Binding-site contacts:
Ligand atom O3 contacts residue LYS156 of chain 42.B at 3.0 Å.
Ligand atom O6A contacts residue HIS94 of chain 42.B at 3.2 Å (h-bond).
Ligand atom OAF contacts residue THR4 of chain 42.B at 2.9 Å (h-bond).
Ligand atom O3 contacts residue ARG157 of chain 42.B at 3.3 Å (salt-bridge).
Ligand atom OAH contacts residue ASP3 of chain 42.B at 4.0 Å.
Ligand atom C3 contacts residue ALA158 of chain 42.B at 4.0 Å (hydrophobic).
Ligand atom OAH contacts residue ARG157 of chain 42.B at 3.1 Å (salt-bridge).
Ligand atom C3 contacts residue ARG157 of chain 42.B at 3.7 Å.
Ligand atom O6A contacts residue SER93 of chain 42.B at 3.2 Å.
Ligand atom O5 contacts residue LYS156 of chain 42.B at 3.4 Å.
Ligand atom O6B contacts residue HIS155 of chain 42.B at 3.3 Å (h-bond).
Ligand atom O6B contacts residue LYS156 of chain 42.B at 3.3 Å.
Ligand atom C2 contacts residue ALA158 of chain 42.B at 3.7 Å (hydrophobic).
Ligand atom C5 contacts residue LEU62 of chain 42.B at 3.8 Å (hydrophobic).
Ligand atom OAH contacts residue THR4 of chain 42.B at 3.7 Å.
Ligand atom C6 contacts residue HIS155 of chain 42.B at 3.4 Å.
Ligand atom OAF contacts residue ARG157 of chain 42.B at 2.8 Å (salt-bridge).
Ligand atom C3 contacts residue LYS156 of chain 42.B at 4.0 Å.
Ligand atom O5 contacts residue ARG157 of chain 42.B at 3.8 Å.
Ligand atom O4 contacts residue LYS156 of chain 42.B at 3.5 Å.
Ligand atom C6 contacts residue SER93 of chain 42.B at 4.0 Å.
Ligand atom C5 contacts residue HIS155 of chain 42.B at 4.0 Å.
Ligand atom O6B contacts residue ARG157 of chain 42.B at 3.3 Å (salt-bridge).
Ligand atom O6B contacts residue LEU62 of chain 42.B at 4.0 Å.
Ligand atom O3 contacts residue ALA158 of chain 42.B at 3.0 Å (h-bond).
Ligand atom O4 contacts residue SER93 of chain 42.B at 3.0 Å (h-bond).
Ligand atom SAG contacts residue ARG157 of chain 42.B at 3.6 Å (salt-bridge).
Ligand atom O6A contacts residue LEU62 of chain 42.B at 3.4 Å.
Ligand atom OAH contacts residue LEU2 of chain 42.B at 2.8 Å (h-bond).
Ligand atom C6 contacts residue LEU62 of chain 42.B at 3.5 Å (hydrophobic).
Ligand atom SAG contacts residue THR4 of chain 42.B at 3.9 Å.
Ligand atom C6 contacts residue HIS94 of chain 42.B at 3.9 Å.
Ligand atom O4 contacts residue HIS155 of chain 42.B at 3.5 Å (h-bond).
Ligand atom O5 contacts residue HIS155 of chain 42.B at 3.6 Å.
Ligand atom O6B contacts residue HIS94 of chain 42.B at 4.0 Å.
Ligand atom O6A contacts residue HIS155 of chain 42.B at 3.8 Å.
Ligand atom C4 contacts residue LYS156 of chain 42.B at 4.0 Å.
Ligand atom OAF contacts residue ALA158 of chain 42.B at 3.3 Å.
Ligand atom O5B contacts residue LYS156 of chain 42.B at 3.3 Å.
Ligand atom OBI contacts residue LYS156 of chain 42.B at 4.0 Å.

The protein below binds the small molecule below.
Small molecule (SMILES): O=C(O)[C@@H]1O[C@H](O[C@H]2[C@@H](OS(=O)(=O)O)O[C@@H](O)[C@H](NS(=O)(=O)O)[C@H]2O)[C@@H](OS(=O)(=O)O)[C@H](O)[C@@H]1O

Sequence of chain 42.B:
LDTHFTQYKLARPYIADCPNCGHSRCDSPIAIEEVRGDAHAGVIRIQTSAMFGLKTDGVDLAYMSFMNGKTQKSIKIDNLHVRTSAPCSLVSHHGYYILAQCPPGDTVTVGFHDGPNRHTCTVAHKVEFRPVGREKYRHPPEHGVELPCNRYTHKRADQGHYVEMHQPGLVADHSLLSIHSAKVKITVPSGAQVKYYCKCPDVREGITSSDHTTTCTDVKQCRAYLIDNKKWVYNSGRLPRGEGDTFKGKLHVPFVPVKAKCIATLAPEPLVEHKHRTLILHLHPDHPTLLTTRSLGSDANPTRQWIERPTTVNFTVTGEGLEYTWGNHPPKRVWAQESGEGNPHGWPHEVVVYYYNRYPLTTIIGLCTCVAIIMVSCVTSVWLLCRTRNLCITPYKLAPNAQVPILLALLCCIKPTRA